Binding-site contacts:
Ligand atom C2 contacts residue NAG1 of chain 1.J at 4.4 Å.
Ligand atom C8 contacts residue ASN26 of chain 1.A at 3.5 Å.
Ligand atom O7 contacts residue ASN26 of chain 1.B at 3.9 Å.
Ligand atom O5 contacts residue NAG1 of chain 1.J at 4.4 Å.
Ligand atom C7 contacts residue ASN26 of chain 1.B at 4.2 Å.
Ligand atom C3 contacts residue ASN26 of chain 1.A at 3.8 Å.
Ligand atom O5 contacts residue ASN26 of chain 1.A at 2.3 Å (h-bond).
Ligand atom C7 contacts residue ASN26 of chain 1.A at 3.3 Å.
Ligand atom C7 contacts residue LEU25 of chain 1.B at 4.3 Å (hydrophobic).
Ligand atom O6 contacts residue NAG1 of chain 1.J at 3.7 Å.
Ligand atom N2 contacts residue ASN26 of chain 1.A at 2.5 Å (h-bond).
Ligand atom C8 contacts residue LEU25 of chain 1.A at 3.8 Å (hydrophobic).
Ligand atom C1 contacts residue ASN26 of chain 1.A at 1.4 Å.
Ligand atom O7 contacts residue ASN26 of chain 1.A at 4.3 Å.
Ligand atom O3 contacts residue NAG1 of chain 1.J at 4.2 Å.
Ligand atom C4 contacts residue NAG1 of chain 1.J at 4.4 Å.
Ligand atom C2 contacts residue ASN26 of chain 1.A at 2.5 Å.
Ligand atom O7 contacts residue NAG1 of chain 1.J at 3.0 Å (h-bond).
Ligand atom C4 contacts residue ASN26 of chain 1.A at 4.2 Å.
Ligand atom C7 contacts residue NAG1 of chain 1.J at 4.0 Å.
Ligand atom C8 contacts residue LEU25 of chain 1.B at 3.8 Å (hydrophobic).
Ligand atom C5 contacts residue ASN26 of chain 1.A at 3.7 Å.

Sequence of chain 1.B:
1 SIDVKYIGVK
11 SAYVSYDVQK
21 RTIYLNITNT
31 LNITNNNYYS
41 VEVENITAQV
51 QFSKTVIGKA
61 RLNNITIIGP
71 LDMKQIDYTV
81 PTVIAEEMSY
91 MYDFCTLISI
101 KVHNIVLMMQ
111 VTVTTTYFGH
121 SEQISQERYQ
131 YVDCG

Sequence of chain 1.A:
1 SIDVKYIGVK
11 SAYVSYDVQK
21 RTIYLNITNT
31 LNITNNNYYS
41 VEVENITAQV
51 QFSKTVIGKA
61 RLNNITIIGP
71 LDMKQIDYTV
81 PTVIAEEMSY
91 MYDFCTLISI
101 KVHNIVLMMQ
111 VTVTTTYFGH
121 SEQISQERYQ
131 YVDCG

This small molecule binds to this protein.
Small molecule (SMILES): CC(=O)N[C@@H]1[C@@H](O)[C@H](O)[C@@H](CO)O[C@H]1O